A protein and the small-molecule ligand that binds it are described below.
Small molecule (SMILES): Cc1cc(CCCCCOc2ccc(C3=NCCO3)cc2)on1

Sequence of chain 12.A:
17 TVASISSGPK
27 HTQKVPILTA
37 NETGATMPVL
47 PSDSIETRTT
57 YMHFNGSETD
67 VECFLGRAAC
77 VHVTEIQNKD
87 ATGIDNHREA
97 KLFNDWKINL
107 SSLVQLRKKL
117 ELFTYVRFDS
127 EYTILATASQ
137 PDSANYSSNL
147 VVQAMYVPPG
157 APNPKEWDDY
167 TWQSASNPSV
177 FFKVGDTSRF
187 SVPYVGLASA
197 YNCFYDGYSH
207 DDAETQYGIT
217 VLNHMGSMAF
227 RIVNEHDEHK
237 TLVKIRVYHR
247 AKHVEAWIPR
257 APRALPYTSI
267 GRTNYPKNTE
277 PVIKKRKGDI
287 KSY

Sequence of chain 12.C:
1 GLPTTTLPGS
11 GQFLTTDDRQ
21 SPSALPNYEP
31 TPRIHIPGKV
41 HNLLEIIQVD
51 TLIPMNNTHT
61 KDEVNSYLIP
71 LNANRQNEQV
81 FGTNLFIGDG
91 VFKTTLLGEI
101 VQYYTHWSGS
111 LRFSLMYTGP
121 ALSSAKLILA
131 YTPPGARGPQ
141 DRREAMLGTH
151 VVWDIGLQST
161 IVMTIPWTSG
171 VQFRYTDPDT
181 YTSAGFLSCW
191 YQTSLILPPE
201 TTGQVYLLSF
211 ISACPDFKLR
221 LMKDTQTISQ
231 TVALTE

Binding-site contacts:
Ligand atom N3A contacts residue ALA24 of chain 12.C at 3.8 Å.
Ligand atom O1B contacts residue TYR128 of chain 12.A at 3.4 Å (h-bond).
Ligand atom O1 contacts residue LEU106 of chain 12.A at 3.7 Å.
Ligand atom C2C contacts residue TYR197 of chain 12.A at 3.7 Å (hydrophobic).
Ligand atom C4A contacts residue PRO174 of chain 12.A at 3.1 Å (hydrophobic).
Ligand atom C1C contacts residue TYR128 of chain 12.A at 3.7 Å (hydrophobic).
Ligand atom N3A contacts residue TYR152 of chain 12.A at 3.5 Å.
Ligand atom C4B contacts residue PHE186 of chain 12.A at 3.6 Å (hydrophobic).
Ligand atom C3 contacts residue ASN219 of chain 12.A at 4.0 Å.
Ligand atom C1B contacts residue ILE104 of chain 12.A at 4.0 Å (hydrophobic).
Ligand atom C31 contacts residue ASN219 of chain 12.A at 3.3 Å.
Ligand atom C2A contacts residue TYR152 of chain 12.A at 3.6 Å (hydrophobic).
Ligand atom C4 contacts residue LEU106 of chain 12.A at 3.9 Å (hydrophobic).
Ligand atom C4C contacts residue VAL191 of chain 12.A at 3.0 Å (hydrophobic).
Ligand atom N2 contacts residue LEU106 of chain 12.A at 3.8 Å.
Ligand atom C5A contacts residue PHE186 of chain 12.A at 3.5 Å (hydrophobic).
Ligand atom C5B contacts residue MET224 of chain 12.A at 3.8 Å (hydrophobic).
Ligand atom C3C contacts residue TYR128 of chain 12.A at 3.4 Å (hydrophobic).
Ligand atom C5B contacts residue PHE186 of chain 12.A at 3.9 Å (hydrophobic).
Ligand atom C1B contacts residue VAL188 of chain 12.A at 3.8 Å (hydrophobic).
Ligand atom N3A contacts residue PHE186 of chain 12.A at 4.0 Å.
Ligand atom C4C contacts residue VAL188 of chain 12.A at 3.7 Å (hydrophobic).
Ligand atom C1C contacts residue LEU106 of chain 12.A at 3.8 Å (hydrophobic).
Ligand atom C4B contacts residue TYR152 of chain 12.A at 3.8 Å (hydrophobic).
Ligand atom C4 contacts residue TYR197 of chain 12.A at 3.8 Å (hydrophobic).
Ligand atom C1B contacts residue TYR128 of chain 12.A at 3.6 Å (hydrophobic).
Ligand atom C2A contacts residue PHE186 of chain 12.A at 3.3 Å (hydrophobic).
Ligand atom O1A contacts residue PHE186 of chain 12.A at 3.0 Å.
Ligand atom C5 contacts residue LEU106 of chain 12.A at 3.8 Å (hydrophobic).
Ligand atom O1B contacts residue ILE104 of chain 12.A at 3.9 Å.
Ligand atom C3B contacts residue TYR152 of chain 12.A at 3.7 Å (hydrophobic).
Ligand atom C5C contacts residue VAL191 of chain 12.A at 3.8 Å (hydrophobic).
Ligand atom C6B contacts residue TYR128 of chain 12.A at 3.3 Å (hydrophobic).
Ligand atom C5A contacts residue VAL176 of chain 12.A at 3.6 Å (hydrophobic).
Ligand atom N3A contacts residue PRO174 of chain 12.A at 3.7 Å.
Ligand atom C6B contacts residue ILE104 of chain 12.A at 3.6 Å (hydrophobic).
Ligand atom C3B contacts residue VAL188 of chain 12.A at 3.8 Å (hydrophobic).
Ligand atom O1 contacts residue MET221 of chain 12.A at 3.9 Å.
Ligand atom C2B contacts residue VAL188 of chain 12.A at 3.5 Å (hydrophobic).
Ligand atom N2 contacts residue ASN219 of chain 12.A at 3.8 Å.